This small molecule binds to this protein.
Small molecule (SMILES): COc1cc(O)c2c(c1)C(=O)c1cccc(OC)c1C2=O

Binding-site contacts:
Ligand atom C2 contacts residue MET259 of chain 1.C at 3.8 Å (hydrophobic).
Ligand atom C17 contacts residue TYR98 of chain 1.C at 3.5 Å (hydrophobic).
Ligand atom C1 contacts residue ASN227 of chain 1.C at 4.0 Å.
Ligand atom O7 contacts residue MET89 of chain 1.C at 3.8 Å.
Ligand atom C5 contacts residue GOL1 of chain 1.T at 3.8 Å.
Ligand atom C17 contacts residue LEU92 of chain 1.C at 3.4 Å (hydrophobic).
Ligand atom O7 contacts residue GOL1 of chain 1.T at 2.6 Å (h-bond).
Ligand atom C11 contacts residue LEU143 of chain 1.C at 4.0 Å (hydrophobic).
Ligand atom C2 contacts residue MET144 of chain 1.C at 3.5 Å (hydrophobic).
Ligand atom O18 contacts residue MET273 of chain 1.C at 4.0 Å.
Ligand atom C1 contacts residue MET259 of chain 1.C at 3.6 Å (hydrophobic).
Ligand atom C6 contacts residue TYR308 of chain 1.C at 3.5 Å (hydrophobic).
Ligand atom C20 contacts residue GOL1 of chain 1.T at 3.7 Å.
Ligand atom C11 contacts residue GOL1 of chain 1.T at 3.8 Å.
Ligand atom O17 contacts residue MET144 of chain 1.C at 3.3 Å.
Ligand atom C12 contacts residue GLU93 of chain 1.C at 4.0 Å.
Ligand atom C26 contacts residue ASN227 of chain 1.C at 4.0 Å.
Ligand atom C3 contacts residue MET144 of chain 1.C at 3.6 Å (hydrophobic).
Ligand atom C5 contacts residue LEU143 of chain 1.C at 4.0 Å (hydrophobic).
Ligand atom O18 contacts residue PHE140 of chain 1.C at 3.5 Å.
Ligand atom C10 contacts residue GOL1 of chain 1.T at 3.1 Å.
Ligand atom C26 contacts residue PHE269 of chain 1.C at 3.8 Å (hydrophobic).
Ligand atom C6 contacts residue VAL147 of chain 1.C at 3.7 Å (hydrophobic).
Ligand atom C4 contacts residue LEU143 of chain 1.C at 3.9 Å (hydrophobic).
Ligand atom C17 contacts residue GLU93 of chain 1.C at 3.1 Å.
Ligand atom C4 contacts residue GOL1 of chain 1.T at 3.9 Å.
Ligand atom O19 contacts residue GLU93 of chain 1.C at 2.9 Å (salt-bridge).
Ligand atom O19 contacts residue TYR98 of chain 1.C at 3.3 Å.
Ligand atom C21 contacts residue MET144 of chain 1.C at 3.6 Å (hydrophobic).
Ligand atom C13 contacts residue TYR98 of chain 1.C at 3.5 Å (hydrophobic).
Ligand atom C12 contacts residue LEU272 of chain 1.C at 3.5 Å (hydrophobic).
Ligand atom O19 contacts residue LEU272 of chain 1.C at 3.7 Å.
Ligand atom C26 contacts residue HIS230 of chain 1.C at 2.9 Å.
Ligand atom C26 contacts residue MET259 of chain 1.C at 3.4 Å (hydrophobic).
Ligand atom C1 contacts residue VAL147 of chain 1.C at 4.0 Å (hydrophobic).
Ligand atom C20 contacts residue LEU143 of chain 1.C at 3.9 Å (hydrophobic).
Ligand atom O8 contacts residue MET144 of chain 1.C at 3.4 Å.
Ligand atom C10 contacts residue LEU143 of chain 1.C at 4.0 Å (hydrophobic).
Ligand atom C13 contacts residue LEU272 of chain 1.C at 3.6 Å (hydrophobic).
Ligand atom C17 contacts residue MET89 of chain 1.C at 3.4 Å (hydrophobic).

Sequence of chain 1.G:
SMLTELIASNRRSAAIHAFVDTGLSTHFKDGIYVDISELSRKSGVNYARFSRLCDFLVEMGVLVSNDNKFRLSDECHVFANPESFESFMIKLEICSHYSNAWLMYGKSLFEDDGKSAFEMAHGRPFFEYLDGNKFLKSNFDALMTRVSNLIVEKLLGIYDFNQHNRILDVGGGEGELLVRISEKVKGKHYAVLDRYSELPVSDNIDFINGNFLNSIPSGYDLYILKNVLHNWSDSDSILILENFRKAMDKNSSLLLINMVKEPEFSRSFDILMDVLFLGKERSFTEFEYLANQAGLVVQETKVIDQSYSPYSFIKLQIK

Sequence of chain 1.C:
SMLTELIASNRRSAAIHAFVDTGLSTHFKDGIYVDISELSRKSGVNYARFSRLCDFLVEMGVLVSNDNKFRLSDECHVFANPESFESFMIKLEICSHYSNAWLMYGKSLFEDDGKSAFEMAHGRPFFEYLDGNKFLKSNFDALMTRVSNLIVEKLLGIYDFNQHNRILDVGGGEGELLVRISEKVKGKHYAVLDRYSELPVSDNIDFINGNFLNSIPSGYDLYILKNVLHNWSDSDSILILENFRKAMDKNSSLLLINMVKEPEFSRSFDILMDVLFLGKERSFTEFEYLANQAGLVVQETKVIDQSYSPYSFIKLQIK